This small molecule binds to this protein.
Small molecule (SMILES): CC#C[C@H]1CN(S(=O)(=O)c2ccc(N)nc2)CCN1c1ccc(S(=O)(=O)NC)cc1

Sequence of chain 1.A:
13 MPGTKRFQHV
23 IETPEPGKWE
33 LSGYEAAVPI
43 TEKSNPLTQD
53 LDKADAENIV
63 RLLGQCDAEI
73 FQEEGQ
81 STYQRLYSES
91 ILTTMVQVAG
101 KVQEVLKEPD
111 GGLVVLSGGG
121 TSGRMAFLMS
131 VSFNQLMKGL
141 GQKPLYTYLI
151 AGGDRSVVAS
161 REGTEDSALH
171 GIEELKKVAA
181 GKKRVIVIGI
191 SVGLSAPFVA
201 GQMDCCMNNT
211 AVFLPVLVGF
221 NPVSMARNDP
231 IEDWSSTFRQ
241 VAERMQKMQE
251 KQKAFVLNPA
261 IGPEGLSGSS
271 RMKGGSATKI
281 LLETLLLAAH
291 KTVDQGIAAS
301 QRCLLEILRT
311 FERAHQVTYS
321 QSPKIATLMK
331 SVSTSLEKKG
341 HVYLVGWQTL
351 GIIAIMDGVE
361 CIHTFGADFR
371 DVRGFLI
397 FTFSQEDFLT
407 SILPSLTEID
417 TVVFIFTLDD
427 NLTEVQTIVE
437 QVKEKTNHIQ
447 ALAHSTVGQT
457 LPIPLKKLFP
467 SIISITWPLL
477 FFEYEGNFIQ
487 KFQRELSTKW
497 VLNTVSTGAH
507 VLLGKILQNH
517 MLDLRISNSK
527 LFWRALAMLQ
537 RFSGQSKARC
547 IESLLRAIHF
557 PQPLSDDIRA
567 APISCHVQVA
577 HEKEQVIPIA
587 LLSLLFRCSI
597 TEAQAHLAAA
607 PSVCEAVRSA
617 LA

Binding-site contacts:
Ligand atom O3 contacts residue ARG537 of chain 1.A at 2.9 Å (salt-bridge).
Ligand atom C7 contacts residue ALA533 of chain 1.A at 3.8 Å (hydrophobic).
Ligand atom C10 contacts residue ARG227 of chain 1.A at 3.6 Å.
Ligand atom C1 contacts residue ARG530 of chain 1.A at 3.7 Å.
Ligand atom C19 contacts residue TRP529 of chain 1.A at 3.3 Å (hydrophobic).
Ligand atom N5 contacts residue ASN221 of chain 1.A at 3.5 Å (h-bond).
Ligand atom N2 contacts residue TRP529 of chain 1.A at 3.5 Å.
Ligand atom N5 contacts residue PRO41 of chain 1.A at 3.8 Å.
Ligand atom O3 contacts residue VAL40 of chain 1.A at 3.3 Å.
Ligand atom C14 contacts residue PRO41 of chain 1.A at 3.7 Å (hydrophobic).
Ligand atom C9 contacts residue ALA533 of chain 1.A at 3.6 Å (hydrophobic).
Ligand atom N3 contacts residue HIS516 of chain 1.A at 3.5 Å.
Ligand atom N5 contacts residue ARG227 of chain 1.A at 3.4 Å (salt-bridge).
Ligand atom O4 contacts residue ARG537 of chain 1.A at 3.4 Å (salt-bridge).
Ligand atom C18 contacts residue TRP529 of chain 1.A at 3.6 Å (hydrophobic).
Ligand atom C4 contacts residue GLU44 of chain 1.A at 3.7 Å.
Ligand atom O2 contacts residue ARG227 of chain 1.A at 3.7 Å.
Ligand atom O2 contacts residue LYS526 of chain 1.A at 3.5 Å.
Ligand atom C11 contacts residue SER46 of chain 1.A at 3.4 Å.
Ligand atom C7 contacts residue GLU44 of chain 1.A at 3.8 Å.
Ligand atom N5 contacts residue GLY193 of chain 1.A at 2.8 Å (h-bond).
Ligand atom N3 contacts residue GLU44 of chain 1.A at 3.7 Å.
Ligand atom C8 contacts residue ALA533 of chain 1.A at 3.6 Å (hydrophobic).
Ligand atom C11 contacts residue ARG537 of chain 1.A at 3.5 Å.
Ligand atom O1 contacts residue ASP229 of chain 1.A at 3.3 Å (salt-bridge).
Ligand atom C6 contacts residue ALA533 of chain 1.A at 3.7 Å (hydrophobic).
Ligand atom C16 contacts residue ALA533 of chain 1.A at 3.8 Å (hydrophobic).
Ligand atom N4 contacts residue ARG227 of chain 1.A at 3.4 Å.
Ligand atom C1 contacts residue GLU44 of chain 1.A at 3.5 Å.
Ligand atom N5 contacts residue MET225 of chain 1.A at 3.0 Å (h-bond).
Ligand atom O1 contacts residue TRP529 of chain 1.A at 3.6 Å.
Ligand atom C8 contacts residue VAL40 of chain 1.A at 3.7 Å (hydrophobic).
Ligand atom C14 contacts residue ARG227 of chain 1.A at 3.8 Å.
Ligand atom C6 contacts residue GLU44 of chain 1.A at 3.5 Å.
Ligand atom C15 contacts residue ARG227 of chain 1.A at 3.5 Å.
Ligand atom O2 contacts residue TRP529 of chain 1.A at 3.7 Å.
Ligand atom N4 contacts residue PRO41 of chain 1.A at 3.6 Å.
Ligand atom C12 contacts residue ARG227 of chain 1.A at 3.7 Å.
Ligand atom C5 contacts residue ALA533 of chain 1.A at 3.6 Å (hydrophobic).
Ligand atom C14 contacts residue GLY193 of chain 1.A at 3.7 Å.